The protein below binds the small molecule below.
Small molecule (SMILES): NC(=O)C[C@H](N)C(=O)O

Binding-site contacts:
Ligand atom C contacts residue VAL96 of chain 2.A at 3.7 Å (hydrophobic).
Ligand atom OD1 contacts residue THR19 of chain 2.A at 2.9 Å (h-bond).
Ligand atom CB contacts residue TYR32 of chain 2.A at 3.7 Å (hydrophobic).
Ligand atom ND2 contacts residue TYR32 of chain 2.A at 3.9 Å.
Ligand atom ND2 contacts residue THR19 of chain 2.A at 2.9 Å (h-bond).
Ligand atom C contacts residue GLN66 of chain 2.A at 3.7 Å.
Ligand atom CA contacts residue ASP97 of chain 2.A at 3.6 Å.
Ligand atom ND2 contacts residue ALA121 of chain 2.A at 2.8 Å (h-bond).
Ligand atom O contacts residue GLY95 of chain 2.A at 3.2 Å.
Ligand atom ND2 contacts residue MET122 of chain 2.A at 3.9 Å.
Ligand atom CG contacts residue VAL96 of chain 2.A at 3.5 Å (hydrophobic).
Ligand atom CB contacts residue ASP97 of chain 2.A at 3.2 Å.
Ligand atom OXT contacts residue SER65 of chain 2.A at 2.7 Å (h-bond).
Ligand atom ND2 contacts residue VAL96 of chain 2.A at 3.7 Å.
Ligand atom OD1 contacts residue GLY95 of chain 2.A at 3.4 Å.
Ligand atom OD1 contacts residue ALA121 of chain 2.A at 3.5 Å (h-bond).
Ligand atom OD1 contacts residue VAL96 of chain 2.A at 2.9 Å (h-bond).
Ligand atom N contacts residue GLN66 of chain 2.A at 2.9 Å (h-bond).
Ligand atom CG contacts residue THR19 of chain 2.A at 2.6 Å.
Ligand atom C contacts residue SER65 of chain 2.A at 3.4 Å.
Ligand atom OXT contacts residue GLY95 of chain 2.A at 3.1 Å.
Ligand atom OXT contacts residue VAL34 of chain 2.A at 3.6 Å.
Ligand atom OXT contacts residue GLY64 of chain 2.A at 3.3 Å.
Ligand atom O contacts residue ASP97 of chain 2.A at 2.9 Å (salt-bridge).
Ligand atom N contacts residue ASN255 of chain 2.B at 3.5 Å (h-bond).
Ligand atom O contacts residue SER65 of chain 2.A at 2.4 Å (h-bond).
Ligand atom CG contacts residue ALA121 of chain 2.A at 3.6 Å (hydrophobic).
Ligand atom CA contacts residue GLN66 of chain 2.A at 3.9 Å.
Ligand atom OXT contacts residue THR19 of chain 2.A at 3.9 Å.
Ligand atom C contacts residue GLY95 of chain 2.A at 3.3 Å.
Ligand atom CB contacts residue GLU290 of chain 2.B at 3.9 Å.
Ligand atom OXT contacts residue GLN66 of chain 2.A at 3.7 Å.
Ligand atom N contacts residue ASP97 of chain 2.A at 2.7 Å (salt-bridge).
Ligand atom N contacts residue GLU290 of chain 2.B at 2.8 Å (salt-bridge).
Ligand atom OXT contacts residue GLY18 of chain 2.A at 3.2 Å.
Ligand atom C contacts residue ASP97 of chain 2.A at 3.8 Å.
Ligand atom O contacts residue VAL96 of chain 2.A at 3.1 Å (h-bond).
Ligand atom CA contacts residue THR19 of chain 2.A at 3.2 Å.
Ligand atom CB contacts residue THR19 of chain 2.A at 3.0 Å.
Ligand atom CA contacts residue GLU290 of chain 2.B at 3.6 Å.

Sequence of chain 2.A:
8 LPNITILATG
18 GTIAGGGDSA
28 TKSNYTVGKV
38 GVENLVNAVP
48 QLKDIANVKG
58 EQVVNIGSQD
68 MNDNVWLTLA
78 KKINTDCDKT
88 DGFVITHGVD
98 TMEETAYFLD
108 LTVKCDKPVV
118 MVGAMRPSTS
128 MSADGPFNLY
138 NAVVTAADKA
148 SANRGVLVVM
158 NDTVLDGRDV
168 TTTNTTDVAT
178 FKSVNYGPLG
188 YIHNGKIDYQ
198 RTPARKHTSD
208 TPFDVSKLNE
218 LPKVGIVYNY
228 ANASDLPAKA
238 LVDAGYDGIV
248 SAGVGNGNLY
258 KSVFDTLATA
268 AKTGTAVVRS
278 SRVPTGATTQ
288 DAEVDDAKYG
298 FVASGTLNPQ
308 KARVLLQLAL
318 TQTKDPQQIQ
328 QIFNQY

Sequence of chain 2.B:
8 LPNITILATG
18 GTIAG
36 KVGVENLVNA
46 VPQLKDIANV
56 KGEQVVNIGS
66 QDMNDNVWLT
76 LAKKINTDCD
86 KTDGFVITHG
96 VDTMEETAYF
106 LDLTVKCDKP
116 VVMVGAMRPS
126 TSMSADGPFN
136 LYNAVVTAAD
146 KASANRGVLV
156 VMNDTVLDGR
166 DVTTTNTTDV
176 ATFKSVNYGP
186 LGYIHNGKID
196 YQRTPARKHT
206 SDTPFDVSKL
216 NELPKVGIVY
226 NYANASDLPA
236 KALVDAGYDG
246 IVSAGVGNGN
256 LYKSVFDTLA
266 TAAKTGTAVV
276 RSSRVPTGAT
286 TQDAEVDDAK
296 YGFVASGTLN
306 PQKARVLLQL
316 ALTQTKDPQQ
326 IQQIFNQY